Binding-site contacts:
Ligand atom O1B contacts residue VAL15 of chain 1.C at 3.4 Å (h-bond).
Ligand atom N3B contacts residue GLY14 of chain 1.C at 3.1 Å (h-bond).
Ligand atom O1A contacts residue ALA19 of chain 1.C at 2.8 Å (h-bond).
Ligand atom O3G contacts residue GLY13 of chain 1.C at 3.6 Å.
Ligand atom O3G contacts residue LYS17 of chain 1.C at 2.7 Å (salt-bridge).
Ligand atom C6 contacts residue ASP120 of chain 1.C at 3.5 Å.
Ligand atom O6 contacts residue ALA147 of chain 1.C at 2.9 Å (h-bond).
Ligand atom C5' contacts residue GLY14 of chain 1.C at 3.5 Å.
Ligand atom O6 contacts residue SER146 of chain 1.C at 3.4 Å.
Ligand atom O1B contacts residue GLY16 of chain 1.C at 3.2 Å (h-bond).
Ligand atom O2B contacts residue LYS17 of chain 1.C at 3.6 Å (salt-bridge).
Ligand atom C6 contacts residue LYS118 of chain 1.C at 3.6 Å.
Ligand atom PB contacts residue LYS17 of chain 1.C at 3.6 Å.
Ligand atom O6 contacts residue ASN117 of chain 1.C at 3.2 Å (h-bond).
Ligand atom O2B contacts residue MG1 of chain 1.J at 2.0 Å.
Ligand atom O6 contacts residue LYS148 of chain 1.C at 3.5 Å (salt-bridge).
Ligand atom O1A contacts residue GLY16 of chain 1.C at 3.4 Å.
Ligand atom O1A contacts residue SER18 of chain 1.C at 3.5 Å (h-bond).
Ligand atom N2 contacts residue LEU121 of chain 1.C at 3.4 Å.
Ligand atom O2' contacts residue PHE29 of chain 1.C at 3.0 Å.
Ligand atom N3B contacts residue MG1 of chain 1.J at 3.5 Å.
Ligand atom N2 contacts residue LYS148 of chain 1.C at 3.5 Å.
Ligand atom N1 contacts residue LYS148 of chain 1.C at 3.5 Å.
Ligand atom O1B contacts residue GLY14 of chain 1.C at 3.5 Å (h-bond).
Ligand atom C8 contacts residue GLY16 of chain 1.C at 3.7 Å.
Ligand atom C2 contacts residue ASP120 of chain 1.C at 3.6 Å.
Ligand atom O3G contacts residue ALA60 of chain 1.C at 3.4 Å.
Ligand atom O1G contacts residue MG1 of chain 1.J at 2.0 Å.
Ligand atom O6 contacts residue LYS118 of chain 1.C at 3.2 Å.
Ligand atom PB contacts residue MG1 of chain 1.J at 3.3 Å.
Ligand atom N7 contacts residue ASN117 of chain 1.C at 3.1 Å (h-bond).
Ligand atom N2 contacts residue ASP120 of chain 1.C at 2.7 Å (salt-bridge).
Ligand atom O1B contacts residue LYS17 of chain 1.C at 2.7 Å (salt-bridge).
Ligand atom C8 contacts residue ALA19 of chain 1.C at 3.5 Å (hydrophobic).
Ligand atom PG contacts residue MG1 of chain 1.J at 3.2 Å.
Ligand atom O4' contacts residue LYS118 of chain 1.C at 3.1 Å (salt-bridge).
Ligand atom O6 contacts residue ASP120 of chain 1.C at 3.4 Å (salt-bridge).
Ligand atom N1 contacts residue ASP120 of chain 1.C at 2.7 Å (salt-bridge).
Ligand atom O2B contacts residue SER18 of chain 1.C at 2.9 Å (h-bond).
Ligand atom O3A contacts residue GLY16 of chain 1.C at 3.2 Å (h-bond).

A protein and the small-molecule ligand that binds it are described below.
Small molecule (SMILES): Nc1nc2c(ncn2[C@@H]2O[C@H](CO[P](=O)(O)O[P](=O)(O)NP(=O)(O)O)[C@@H](O)[C@H]2O)c(=O)[nH]1

Sequence of chain 1.C:
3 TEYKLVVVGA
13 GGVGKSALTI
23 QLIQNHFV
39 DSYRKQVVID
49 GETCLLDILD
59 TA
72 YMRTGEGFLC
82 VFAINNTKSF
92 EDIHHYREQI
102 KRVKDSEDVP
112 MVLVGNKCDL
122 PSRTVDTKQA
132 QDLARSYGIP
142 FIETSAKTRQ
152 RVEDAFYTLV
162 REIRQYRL